A small-molecule ligand and the protein it binds are described below.
Small molecule (SMILES): C[n+]1cn([C@@H]2O[C@H](CO[P](=O)(O)OP(=O)(O)O)[C@@H](O)[C@H]2O)c2nc(N)[nH]c(=O)c21

Binding-site contacts:
Ligand atom CM7 contacts residue TRP140 of chain 1.A at 4.1 Å (hydrophobic).
Ligand atom N1 contacts residue TRP76 of chain 1.A at 3.5 Å.
Ligand atom C2 contacts residue TRP30 of chain 1.A at 3.6 Å (hydrophobic).
Ligand atom C6 contacts residue TRP30 of chain 1.A at 3.5 Å (hydrophobic).
Ligand atom O2B contacts residue LYS136 of chain 1.A at 2.7 Å (salt-bridge).
Ligand atom O4' contacts residue TRP30 of chain 1.A at 3.2 Å.
Ligand atom N7 contacts residue TRP76 of chain 1.A at 3.4 Å.
Ligand atom O3B contacts residue ARG131 of chain 1.A at 3.1 Å (salt-bridge).
Ligand atom N3 contacts residue TRP76 of chain 1.A at 3.7 Å.
Ligand atom N7 contacts residue TRP30 of chain 1.A at 3.4 Å.
Ligand atom CM7 contacts residue TRP76 of chain 1.A at 3.6 Å (hydrophobic).
Ligand atom C2 contacts residue GLU77 of chain 1.A at 3.4 Å.
Ligand atom C1' contacts residue TRP30 of chain 1.A at 3.3 Å (hydrophobic).
Ligand atom C5 contacts residue TRP76 of chain 1.A at 3.6 Å (hydrophobic).
Ligand atom C6 contacts residue MET75 of chain 1.A at 4.1 Å (hydrophobic).
Ligand atom O3A contacts residue LYS136 of chain 1.A at 3.5 Å (salt-bridge).
Ligand atom N9 contacts residue TRP76 of chain 1.A at 3.7 Å.
Ligand atom N9 contacts residue TRP30 of chain 1.A at 3.2 Å (h-bond).
Ligand atom O2B contacts residue ARG131 of chain 1.A at 4.0 Å.
Ligand atom N1 contacts residue TRP30 of chain 1.A at 3.6 Å.
Ligand atom C8 contacts residue TRP30 of chain 1.A at 3.4 Å (hydrophobic).
Ligand atom O2A contacts residue ARG131 of chain 1.A at 2.8 Å (salt-bridge).
Ligand atom C4 contacts residue TRP30 of chain 1.A at 3.4 Å (hydrophobic).
Ligand atom O6 contacts residue GLU77 of chain 1.A at 3.8 Å.
Ligand atom PB contacts residue ARG131 of chain 1.A at 4.1 Å.
Ligand atom O6 contacts residue TRP30 of chain 1.A at 3.6 Å.
Ligand atom C6 contacts residue GLU77 of chain 1.A at 3.8 Å.
Ligand atom C8 contacts residue TRP76 of chain 1.A at 3.7 Å (hydrophobic).
Ligand atom C5 contacts residue TRP30 of chain 1.A at 3.5 Å (hydrophobic).
Ligand atom O6 contacts residue MET75 of chain 1.A at 3.2 Å.
Ligand atom PB contacts residue LYS136 of chain 1.A at 3.7 Å.
Ligand atom N3 contacts residue TRP30 of chain 1.A at 3.5 Å.
Ligand atom O6 contacts residue TRP76 of chain 1.A at 2.8 Å (h-bond).
Ligand atom CM7 contacts residue TRP30 of chain 1.A at 3.7 Å (hydrophobic).
Ligand atom C6 contacts residue TRP76 of chain 1.A at 3.4 Å (hydrophobic).
Ligand atom C4 contacts residue TRP76 of chain 1.A at 3.6 Å (hydrophobic).
Ligand atom C2' contacts residue TRP76 of chain 1.A at 3.7 Å (hydrophobic).
Ligand atom C2 contacts residue TRP76 of chain 1.A at 3.8 Å (hydrophobic).
Ligand atom N1 contacts residue GLU77 of chain 1.A at 2.8 Å (salt-bridge).
Ligand atom N2 contacts residue GLU77 of chain 1.A at 2.5 Å (salt-bridge).

Sequence of chain 1.A:
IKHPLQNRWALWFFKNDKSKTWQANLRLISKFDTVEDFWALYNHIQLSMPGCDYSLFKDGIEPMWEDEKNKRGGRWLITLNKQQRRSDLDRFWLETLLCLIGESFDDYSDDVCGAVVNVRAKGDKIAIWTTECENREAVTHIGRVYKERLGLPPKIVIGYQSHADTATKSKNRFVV